Binding-site contacts:
Ligand atom NA contacts residue PHE62 of chain 1.K at 3.4 Å.
Ligand atom C3A contacts residue LEU61 of chain 1.E at 3.5 Å (hydrophobic).
Ligand atom CMD contacts residue ASP54 of chain 1.F at 3.5 Å.
Ligand atom OA contacts residue LYS149 of chain 1.F at 3.1 Å (salt-bridge).
Ligand atom CBA contacts residue ILE51 of chain 1.F at 3.6 Å (hydrophobic).
Ligand atom CBD contacts residue TYR57 of chain 1.K at 3.6 Å (hydrophobic).
Ligand atom O1C contacts residue ARG129 of chain 1.F at 2.9 Å (salt-bridge).
Ligand atom O1B contacts residue ALA64 of chain 1.K at 3.5 Å.
Ligand atom C4B contacts residue THR137 of chain 1.F at 3.4 Å.
Ligand atom CHA contacts residue LEU61 of chain 1.E at 3.6 Å (hydrophobic).
Ligand atom CAA contacts residue PHE62 of chain 1.K at 3.5 Å (hydrophobic).
Ligand atom CBD contacts residue TYR57 of chain 1.E at 3.6 Å (hydrophobic).
Ligand atom CMC contacts residue GLU62 of chain 1.F at 3.6 Å.
Ligand atom NC contacts residue ASP54 of chain 1.F at 2.9 Å (salt-bridge).
Ligand atom C4A contacts residue LEU61 of chain 1.E at 3.5 Å (hydrophobic).
Ligand atom CAB contacts residue ALA136 of chain 1.F at 3.5 Å (hydrophobic).
Ligand atom C1B contacts residue THR137 of chain 1.F at 3.6 Å.
Ligand atom NA contacts residue GLN148 of chain 1.F at 3.4 Å (h-bond).
Ligand atom C3D contacts residue CYS61 of chain 1.F at 2.8 Å (hydrophobic).
Ligand atom OA contacts residue GLN147 of chain 1.F at 3.5 Å (h-bond).
Ligand atom OD contacts residue CYS61 of chain 1.F at 3.3 Å (h-bond).
Ligand atom ND contacts residue LYS60 of chain 1.E at 3.6 Å.
Ligand atom CAD contacts residue TYR57 of chain 1.K at 3.3 Å (hydrophobic).
Ligand atom CAA contacts residue CYS50 of chain 1.F at 2.7 Å (hydrophobic).
Ligand atom CBD contacts residue CYS61 of chain 1.F at 2.8 Å (hydrophobic).
Ligand atom OD contacts residue LYS60 of chain 1.K at 3.6 Å.
Ligand atom NB contacts residue ASP54 of chain 1.F at 2.8 Å (salt-bridge).
Ligand atom CAD contacts residue CYS61 of chain 1.F at 1.9 Å (hydrophobic).
Ligand atom C4D contacts residue CYS61 of chain 1.F at 3.3 Å (hydrophobic).
Ligand atom CMC contacts residue ARG129 of chain 1.F at 3.6 Å.
Ligand atom C1A contacts residue GLN148 of chain 1.F at 3.3 Å.
Ligand atom OA contacts residue GLN148 of chain 1.F at 2.9 Å (h-bond).
Ligand atom NC contacts residue ALA64 of chain 1.K at 3.4 Å.
Ligand atom NB contacts residue THR137 of chain 1.F at 3.3 Å (h-bond).
Ligand atom CAD contacts residue TYR57 of chain 1.E at 3.3 Å (hydrophobic).
Ligand atom C3A contacts residue PHE62 of chain 1.K at 3.4 Å (hydrophobic).
Ligand atom C4A contacts residue PHE62 of chain 1.K at 3.3 Å (hydrophobic).
Ligand atom CAA contacts residue LEU61 of chain 1.E at 3.5 Å (hydrophobic).
Ligand atom CBA contacts residue CYS50 of chain 1.F at 1.8 Å (hydrophobic).
Ligand atom OA contacts residue SER146 of chain 1.F at 3.5 Å.

Sequence of chain 1.K:
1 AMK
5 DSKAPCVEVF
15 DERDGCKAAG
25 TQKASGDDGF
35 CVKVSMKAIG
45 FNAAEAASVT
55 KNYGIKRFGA

This small molecule binds to this protein.
Small molecule (SMILES): CCC1=C(C)[C@@H](CC2=N/C(=C\c3[nH]c(/C=C4\NC(=O)C(C)=C4CC)c(C)c3CCC(=O)O)C(CCC(=O)O)=C2C)NC1=O

Sequence of chain 1.F:
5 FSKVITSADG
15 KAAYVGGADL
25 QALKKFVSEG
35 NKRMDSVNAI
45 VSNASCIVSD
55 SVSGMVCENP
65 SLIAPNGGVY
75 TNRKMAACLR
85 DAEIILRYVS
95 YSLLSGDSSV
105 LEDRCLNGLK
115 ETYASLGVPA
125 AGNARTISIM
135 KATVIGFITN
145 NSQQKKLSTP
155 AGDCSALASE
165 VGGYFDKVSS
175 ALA

Sequence of chain 1.E:
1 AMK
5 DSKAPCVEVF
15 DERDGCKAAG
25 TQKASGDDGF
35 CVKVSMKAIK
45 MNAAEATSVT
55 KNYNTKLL